Binding-site contacts:
Ligand atom C18 contacts residue TRP40 of chain 1.A at 3.6 Å (hydrophobic).
Ligand atom C19 contacts residue PRO41 of chain 1.A at 3.8 Å (hydrophobic).
Ligand atom C01 contacts residue LEU53 of chain 1.A at 3.9 Å (hydrophobic).
Ligand atom N26 contacts residue ASN99 of chain 1.A at 2.9 Å (h-bond).
Ligand atom C19 contacts residue ILE105 of chain 1.A at 3.7 Å (hydrophobic).
Ligand atom C19 contacts residue TRP40 of chain 1.A at 3.8 Å (hydrophobic).
Ligand atom N27 contacts residue ILE105 of chain 1.A at 3.9 Å.
Ligand atom C29 contacts residue PRO41 of chain 1.A at 3.8 Å (hydrophobic).
Ligand atom N23 contacts residue ILE105 of chain 1.A at 3.8 Å.
Ligand atom N26 contacts residue ILE105 of chain 1.A at 3.8 Å.
Ligand atom C11 contacts residue LEU51 of chain 1.A at 3.6 Å (hydrophobic).
Ligand atom C13 contacts residue TRP40 of chain 1.A at 3.6 Å (hydrophobic).
Ligand atom C01 contacts residue TYR98 of chain 1.A at 4.0 Å (hydrophobic).
Ligand atom C11 contacts residue PRO41 of chain 1.A at 4.0 Å (hydrophobic).
Ligand atom C15 contacts residue LEU51 of chain 1.A at 4.0 Å (hydrophobic).
Ligand atom C29 contacts residue VAL46 of chain 1.A at 3.7 Å (hydrophobic).
Ligand atom O05 contacts residue ASN99 of chain 1.A at 3.6 Å.
Ligand atom C01 contacts residue ASN99 of chain 1.A at 3.6 Å.
Ligand atom C19 contacts residue MET108 of chain 1.A at 3.7 Å (hydrophobic).
Ligand atom C14 contacts residue LEU51 of chain 1.A at 3.8 Å (hydrophobic).
Ligand atom O05 contacts residue ILE105 of chain 1.A at 3.3 Å.
Ligand atom C03 contacts residue ASN99 of chain 1.A at 4.0 Å.
Ligand atom C10 contacts residue LEU51 of chain 1.A at 3.7 Å (hydrophobic).
Ligand atom C13 contacts residue LEU51 of chain 1.A at 4.0 Å (hydrophobic).
Ligand atom C18 contacts residue PRO41 of chain 1.A at 3.9 Å (hydrophobic).
Ligand atom N24 contacts residue ILE105 of chain 1.A at 3.6 Å.
Ligand atom C28 contacts residue ILE105 of chain 1.A at 3.8 Å (hydrophobic).
Ligand atom C02 contacts residue ASN99 of chain 1.A at 3.8 Å.
Ligand atom N06 contacts residue ASN99 of chain 1.A at 3.1 Å (h-bond).
Ligand atom C25 contacts residue ILE105 of chain 1.A at 3.6 Å (hydrophobic).
Ligand atom C14 contacts residue TRP40 of chain 1.A at 3.8 Å (hydrophobic).
Ligand atom C09 contacts residue LEU51 of chain 1.A at 4.0 Å (hydrophobic).
Ligand atom N27 contacts residue ASN99 of chain 1.A at 3.6 Å (h-bond).
Ligand atom N27 contacts residue CYS95 of chain 1.A at 3.9 Å.
Ligand atom N23 contacts residue PRO41 of chain 1.A at 4.0 Å.
Ligand atom C28 contacts residue VAL46 of chain 1.A at 3.8 Å (hydrophobic).
Ligand atom C20 contacts residue MET108 of chain 1.A at 3.7 Å (hydrophobic).
Ligand atom C18 contacts residue ILE105 of chain 1.A at 4.0 Å (hydrophobic).
Ligand atom C20 contacts residue ILE105 of chain 1.A at 4.0 Å (hydrophobic).
Ligand atom C29 contacts residue PHE42 of chain 1.A at 3.6 Å (hydrophobic).

Sequence of chain 1.A:
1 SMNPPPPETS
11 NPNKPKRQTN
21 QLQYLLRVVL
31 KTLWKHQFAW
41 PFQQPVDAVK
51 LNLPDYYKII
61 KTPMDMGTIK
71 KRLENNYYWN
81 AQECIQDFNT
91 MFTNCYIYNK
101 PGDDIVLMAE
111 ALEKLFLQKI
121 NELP

This protein binds this small molecule.
Small molecule (SMILES): Cc1nnc2c(N[C@H](C)C(N)=O)cc(-c3ccccc3Oc3ccccc3)nn12